Sequence of chain 1.A:
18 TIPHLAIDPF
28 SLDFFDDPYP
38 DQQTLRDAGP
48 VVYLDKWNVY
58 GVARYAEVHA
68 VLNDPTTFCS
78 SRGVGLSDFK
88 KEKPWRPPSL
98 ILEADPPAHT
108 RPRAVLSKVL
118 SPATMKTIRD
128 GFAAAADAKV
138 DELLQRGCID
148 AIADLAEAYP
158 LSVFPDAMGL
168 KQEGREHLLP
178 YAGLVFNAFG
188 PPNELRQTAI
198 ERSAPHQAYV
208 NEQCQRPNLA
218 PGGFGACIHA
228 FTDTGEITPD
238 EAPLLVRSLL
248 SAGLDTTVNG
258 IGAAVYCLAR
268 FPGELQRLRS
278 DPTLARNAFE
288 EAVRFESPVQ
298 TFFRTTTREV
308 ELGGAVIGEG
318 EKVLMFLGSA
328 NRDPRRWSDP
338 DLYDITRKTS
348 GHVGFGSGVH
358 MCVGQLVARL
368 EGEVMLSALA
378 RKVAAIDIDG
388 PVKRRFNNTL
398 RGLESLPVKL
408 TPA

This protein binds this small molecule.
Small molecule (SMILES): CC(=O)Cc1ccc(C(=O)O)cc1

Binding-site contacts:
Ligand atom C12 contacts residue PHE186 of chain 1.A at 3.8 Å (hydrophobic).
Ligand atom O11 contacts residue HEM1 of chain 1.C at 3.1 Å.
Ligand atom C05 contacts residue LEU99 of chain 1.A at 3.6 Å (hydrophobic).
Ligand atom O01 contacts residue SER248 of chain 1.A at 3.5 Å.
Ligand atom C06 contacts residue ALA249 of chain 1.A at 3.7 Å (hydrophobic).
Ligand atom C06 contacts residue LEU99 of chain 1.A at 3.6 Å (hydrophobic).
Ligand atom O01 contacts residue SER96 of chain 1.A at 4.0 Å.
Ligand atom C10 contacts residue THR253 of chain 1.A at 3.5 Å.
Ligand atom O11 contacts residue ALA249 of chain 1.A at 2.9 Å.
Ligand atom O11 contacts residue THR253 of chain 1.A at 3.9 Å.
Ligand atom C09 contacts residue THR253 of chain 1.A at 4.0 Å.
Ligand atom C04 contacts residue LEU99 of chain 1.A at 3.5 Å (hydrophobic).
Ligand atom C12 contacts residue PHE183 of chain 1.A at 4.1 Å (hydrophobic).
Ligand atom C08 contacts residue PHE299 of chain 1.A at 3.4 Å (hydrophobic).
Ligand atom O03 contacts residue SER245 of chain 1.A at 2.6 Å (h-bond).
Ligand atom O03 contacts residue SER96 of chain 1.A at 2.6 Å (h-bond).
Ligand atom O03 contacts residue LEU99 of chain 1.A at 3.7 Å.
Ligand atom C10 contacts residue HEM1 of chain 1.C at 3.5 Å.
Ligand atom C10 contacts residue VAL296 of chain 1.A at 3.4 Å (hydrophobic).
Ligand atom C09 contacts residue PHE183 of chain 1.A at 3.7 Å (hydrophobic).
Ligand atom C06 contacts residue HEM1 of chain 1.C at 3.5 Å.
Ligand atom C08 contacts residue PHE183 of chain 1.A at 3.6 Å (hydrophobic).
Ligand atom C10 contacts residue PHE183 of chain 1.A at 3.5 Å (hydrophobic).
Ligand atom C05 contacts residue ALA249 of chain 1.A at 4.0 Å (hydrophobic).
Ligand atom O03 contacts residue ILE98 of chain 1.A at 3.8 Å.
Ligand atom C07 contacts residue ALA249 of chain 1.A at 3.7 Å (hydrophobic).
Ligand atom C13 contacts residue ARG93 of chain 1.A at 4.0 Å.
Ligand atom C02 contacts residue SER245 of chain 1.A at 3.4 Å.
Ligand atom C12 contacts residue ALA249 of chain 1.A at 3.9 Å (hydrophobic).
Ligand atom C09 contacts residue HEM1 of chain 1.C at 3.5 Å.
Ligand atom C02 contacts residue ARG93 of chain 1.A at 3.9 Å.
Ligand atom C02 contacts residue SER96 of chain 1.A at 3.5 Å.
Ligand atom C13 contacts residue LEU99 of chain 1.A at 3.6 Å (hydrophobic).
Ligand atom C05 contacts residue HEM1 of chain 1.C at 3.7 Å.
Ligand atom O01 contacts residue SER245 of chain 1.A at 3.3 Å.
Ligand atom O01 contacts residue ARG93 of chain 1.A at 3.0 Å (salt-bridge).
Ligand atom C12 contacts residue LEU99 of chain 1.A at 3.6 Å (hydrophobic).
Ligand atom C13 contacts residue SER248 of chain 1.A at 4.0 Å.
Ligand atom C09 contacts residue ALA249 of chain 1.A at 3.8 Å (hydrophobic).
Ligand atom C07 contacts residue LEU99 of chain 1.A at 3.7 Å (hydrophobic).